Binding-site contacts:
Ligand atom C3 contacts residue BMA1 of chain 9.P at 2.5 Å.
Ligand atom C3 contacts residue NAG1 of chain 9.N at 4.1 Å.
Ligand atom C1 contacts residue NAG1 of chain 9.N at 1.7 Å.
Ligand atom O2 contacts residue HIS2 of chain 9.B at 3.4 Å (h-bond).
Ligand atom O2 contacts residue BMA1 of chain 9.P at 3.0 Å (h-bond).
Ligand atom O6 contacts residue NAG1 of chain 9.N at 4.5 Å.
Ligand atom O2 contacts residue NAG1 of chain 9.N at 3.4 Å (h-bond).
Ligand atom C2 contacts residue NAG1 of chain 9.N at 2.9 Å.
Ligand atom O5 contacts residue NAG1 of chain 9.N at 2.5 Å (h-bond).
Ligand atom O4 contacts residue BMA1 of chain 9.P at 4.0 Å.
Ligand atom C4 contacts residue BMA1 of chain 9.P at 3.6 Å.
Ligand atom C2 contacts residue HIS2 of chain 9.B at 4.5 Å.
Ligand atom O3 contacts residue BMA1 of chain 9.P at 1.1 Å.
Ligand atom C2 contacts residue BMA1 of chain 9.P at 3.2 Å.
Ligand atom C5 contacts residue NAG1 of chain 9.N at 3.8 Å.

Sequence of chain 9.B:
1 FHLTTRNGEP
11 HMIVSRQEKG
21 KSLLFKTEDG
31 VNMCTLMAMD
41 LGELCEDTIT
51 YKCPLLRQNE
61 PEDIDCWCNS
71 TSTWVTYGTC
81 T

A protein and the small-molecule ligand that binds it are described below.
Small molecule (SMILES): OC[C@H]1O[C@@H](O)[C@@H](O)[C@@H](O)[C@@H]1O